Binding-site contacts:
Ligand atom O17 contacts residue NAD1 of chain 1.G at 2.8 Å (h-bond).
Ligand atom C11 contacts residue MET160 of chain 1.B at 3.6 Å (hydrophobic).
Ligand atom C5 contacts residue NAD1 of chain 1.G at 3.6 Å.
Ligand atom C12 contacts residue MET160 of chain 1.B at 4.0 Å (hydrophobic).
Ligand atom C1 contacts residue TYR157 of chain 1.B at 3.6 Å (hydrophobic).
Ligand atom CL16 contacts residue ALA95 of chain 1.B at 3.5 Å.
Ligand atom O7 contacts residue NAD1 of chain 1.G at 3.4 Å (h-bond).
Ligand atom CL14 contacts residue PRO192 of chain 1.B at 4.0 Å.
Ligand atom CL14 contacts residue NAD1 of chain 1.G at 3.9 Å.
Ligand atom C3 contacts residue VAL201 of chain 1.B at 3.7 Å (hydrophobic).
Ligand atom O17 contacts residue TYR157 of chain 1.B at 2.5 Å (h-bond).
Ligand atom O7 contacts residue SER197 of chain 1.B at 4.0 Å.
Ligand atom CL15 contacts residue PHE96 of chain 1.B at 4.0 Å.
Ligand atom CL14 contacts residue PHE204 of chain 1.B at 4.1 Å.
Ligand atom C8 contacts residue SER197 of chain 1.B at 3.7 Å.
Ligand atom C9 contacts residue SER197 of chain 1.B at 3.2 Å.
Ligand atom C10 contacts residue MET160 of chain 1.B at 3.8 Å (hydrophobic).
Ligand atom CL14 contacts residue TYR147 of chain 1.B at 3.3 Å.
Ligand atom C1 contacts residue TYR147 of chain 1.B at 3.7 Å (hydrophobic).
Ligand atom C4 contacts residue ALA198 of chain 1.B at 3.7 Å (hydrophobic).
Ligand atom C2 contacts residue VAL201 of chain 1.B at 4.0 Å (hydrophobic).
Ligand atom CL15 contacts residue MET160 of chain 1.B at 3.9 Å.
Ligand atom C6 contacts residue TYR157 of chain 1.B at 3.5 Å (hydrophobic).
Ligand atom CL16 contacts residue NAD1 of chain 1.G at 3.5 Å.
Ligand atom C8 contacts residue NAD1 of chain 1.G at 4.0 Å.
Ligand atom C12 contacts residue LEU102 of chain 1.B at 3.5 Å (hydrophobic).
Ligand atom C9 contacts residue ALA95 of chain 1.B at 4.0 Å (hydrophobic).
Ligand atom C10 contacts residue ALA95 of chain 1.B at 3.6 Å (hydrophobic).
Ligand atom C12 contacts residue SER197 of chain 1.B at 3.7 Å.
Ligand atom CL15 contacts residue LEU102 of chain 1.B at 4.0 Å.
Ligand atom C3 contacts residue NAD1 of chain 1.G at 3.3 Å.
Ligand atom C4 contacts residue SER197 of chain 1.B at 4.0 Å.
Ligand atom C10 contacts residue SER197 of chain 1.B at 3.7 Å.
Ligand atom C4 contacts residue NAD1 of chain 1.G at 3.6 Å.
Ligand atom C13 contacts residue SER197 of chain 1.B at 3.5 Å.
Ligand atom CL15 contacts residue ALA97 of chain 1.B at 3.1 Å.
Ligand atom C6 contacts residue NAD1 of chain 1.G at 3.7 Å.
Ligand atom C2 contacts residue NAD1 of chain 1.G at 3.5 Å.
Ligand atom C1 contacts residue NAD1 of chain 1.G at 3.7 Å.
Ligand atom CL16 contacts residue SER197 of chain 1.B at 3.0 Å.

Sequence of chain 1.B:
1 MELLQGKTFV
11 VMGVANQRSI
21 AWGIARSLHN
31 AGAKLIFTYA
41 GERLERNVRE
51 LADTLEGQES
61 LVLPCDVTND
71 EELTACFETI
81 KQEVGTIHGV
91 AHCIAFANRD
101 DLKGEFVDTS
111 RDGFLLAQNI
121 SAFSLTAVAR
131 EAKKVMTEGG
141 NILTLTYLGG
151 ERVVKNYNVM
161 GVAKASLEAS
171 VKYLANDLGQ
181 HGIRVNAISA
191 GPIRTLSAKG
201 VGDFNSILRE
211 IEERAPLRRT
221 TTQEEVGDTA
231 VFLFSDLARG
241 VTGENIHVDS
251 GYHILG

The protein below binds the small molecule below.
Small molecule (SMILES): Oc1cc(Cl)ccc1Oc1ccc(Cl)cc1Cl